Binding-site contacts:
Ligand atom C5A contacts residue ALA150 of chain 18.A at 3.6 Å (hydrophobic).
Ligand atom C1C contacts residue LEU106 of chain 18.A at 3.8 Å (hydrophobic).
Ligand atom O1 contacts residue MET221 of chain 18.A at 3.9 Å.
Ligand atom C1B contacts residue TYR128 of chain 18.A at 3.6 Å (hydrophobic).
Ligand atom C4B contacts residue TYR152 of chain 18.A at 3.8 Å (hydrophobic).
Ligand atom C4B contacts residue PHE186 of chain 18.A at 3.6 Å (hydrophobic).
Ligand atom C3B contacts residue VAL188 of chain 18.A at 3.8 Å (hydrophobic).
Ligand atom O1B contacts residue ILE104 of chain 18.A at 3.9 Å.
Ligand atom C2C contacts residue TYR197 of chain 18.A at 3.7 Å (hydrophobic).
Ligand atom C4C contacts residue VAL191 of chain 18.A at 3.0 Å (hydrophobic).
Ligand atom C5B contacts residue TYR128 of chain 18.A at 4.0 Å (hydrophobic).
Ligand atom C4A contacts residue PRO174 of chain 18.A at 3.1 Å (hydrophobic).
Ligand atom O1A contacts residue PHE186 of chain 18.A at 3.0 Å.
Ligand atom C6B contacts residue TYR128 of chain 18.A at 3.3 Å (hydrophobic).
Ligand atom N3A contacts residue PHE186 of chain 18.A at 4.0 Å.
Ligand atom C6B contacts residue ILE104 of chain 18.A at 3.6 Å (hydrophobic).
Ligand atom C4C contacts residue VAL188 of chain 18.A at 3.7 Å (hydrophobic).
Ligand atom C5B contacts residue MET224 of chain 18.A at 3.8 Å (hydrophobic).
Ligand atom N3A contacts residue PRO174 of chain 18.A at 3.7 Å.
Ligand atom C1B contacts residue VAL188 of chain 18.A at 3.8 Å (hydrophobic).
Ligand atom C3B contacts residue TYR152 of chain 18.A at 3.7 Å (hydrophobic).
Ligand atom C1C contacts residue TYR128 of chain 18.A at 3.7 Å (hydrophobic).
Ligand atom C3C contacts residue TYR128 of chain 18.A at 3.4 Å (hydrophobic).
Ligand atom C2A contacts residue TYR152 of chain 18.A at 3.6 Å (hydrophobic).
Ligand atom O1 contacts residue LEU106 of chain 18.A at 3.8 Å.
Ligand atom C5C contacts residue VAL191 of chain 18.A at 3.8 Å (hydrophobic).
Ligand atom C1B contacts residue ILE104 of chain 18.A at 4.0 Å (hydrophobic).
Ligand atom C5B contacts residue PHE186 of chain 18.A at 3.9 Å (hydrophobic).
Ligand atom N3A contacts residue TYR152 of chain 18.A at 3.5 Å.
Ligand atom O1B contacts residue TYR128 of chain 18.A at 3.4 Å (h-bond).
Ligand atom N2 contacts residue LEU106 of chain 18.A at 3.8 Å.
Ligand atom C2C contacts residue MET221 of chain 18.A at 4.0 Å (hydrophobic).
Ligand atom C5A contacts residue VAL176 of chain 18.A at 3.6 Å (hydrophobic).
Ligand atom C4 contacts residue TYR197 of chain 18.A at 3.8 Å (hydrophobic).
Ligand atom C2A contacts residue PHE186 of chain 18.A at 3.3 Å (hydrophobic).
Ligand atom C5 contacts residue LEU106 of chain 18.A at 3.8 Å (hydrophobic).
Ligand atom N3A contacts residue ALA24 of chain 18.C at 3.8 Å.
Ligand atom C4 contacts residue LEU106 of chain 18.A at 3.9 Å (hydrophobic).
Ligand atom C5A contacts residue PHE186 of chain 18.A at 3.5 Å (hydrophobic).
Ligand atom C2B contacts residue VAL188 of chain 18.A at 3.5 Å (hydrophobic).

Sequence of chain 18.C:
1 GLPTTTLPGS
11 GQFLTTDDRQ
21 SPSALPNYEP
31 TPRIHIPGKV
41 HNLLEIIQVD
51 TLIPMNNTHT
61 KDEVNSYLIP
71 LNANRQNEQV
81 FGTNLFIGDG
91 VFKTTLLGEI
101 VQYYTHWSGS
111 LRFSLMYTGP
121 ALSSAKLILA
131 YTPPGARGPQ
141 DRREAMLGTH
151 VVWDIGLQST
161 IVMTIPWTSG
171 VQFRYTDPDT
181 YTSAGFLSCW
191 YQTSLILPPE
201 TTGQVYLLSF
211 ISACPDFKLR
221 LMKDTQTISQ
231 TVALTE

Sequence of chain 18.A:
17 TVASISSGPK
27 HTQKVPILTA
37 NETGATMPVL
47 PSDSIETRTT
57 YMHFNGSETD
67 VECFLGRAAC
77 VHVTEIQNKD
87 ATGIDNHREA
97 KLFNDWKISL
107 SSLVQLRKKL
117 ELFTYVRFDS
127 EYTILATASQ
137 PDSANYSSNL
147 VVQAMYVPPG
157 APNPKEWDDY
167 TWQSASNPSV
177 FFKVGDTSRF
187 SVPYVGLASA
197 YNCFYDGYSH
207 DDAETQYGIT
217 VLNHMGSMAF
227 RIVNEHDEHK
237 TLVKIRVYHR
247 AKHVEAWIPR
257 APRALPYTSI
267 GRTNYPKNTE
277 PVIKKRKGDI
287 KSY

The small molecule below binds the protein below.
Small molecule (SMILES): Cc1cc(CCCCCOc2ccc(C3=NCCO3)cc2)on1